A small-molecule ligand and the protein it binds are described below.
Small molecule (SMILES): Oc1cc(Cl)ccc1Oc1ccc(Cl)cc1Cl

Sequence of chain 1.B:
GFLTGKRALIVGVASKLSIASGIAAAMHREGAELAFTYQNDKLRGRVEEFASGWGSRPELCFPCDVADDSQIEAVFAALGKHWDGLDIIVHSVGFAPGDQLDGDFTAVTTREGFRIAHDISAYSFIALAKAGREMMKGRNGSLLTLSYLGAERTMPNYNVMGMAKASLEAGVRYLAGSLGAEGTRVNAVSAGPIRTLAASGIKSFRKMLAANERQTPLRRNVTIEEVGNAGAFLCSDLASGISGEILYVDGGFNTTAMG

Binding-site contacts:
Ligand atom C10 contacts residue PHE96 of chain 1.B at 4.0 Å (hydrophobic).
Ligand atom C12 contacts residue LEU102 of chain 1.B at 3.8 Å (hydrophobic).
Ligand atom CL16 contacts residue ALA199 of chain 1.B at 3.5 Å.
Ligand atom C10 contacts residue ALA199 of chain 1.B at 3.8 Å (hydrophobic).
Ligand atom C4 contacts residue ALA200 of chain 1.B at 3.8 Å (hydrophobic).
Ligand atom C12 contacts residue ILE203 of chain 1.B at 4.1 Å (hydrophobic).
Ligand atom C1 contacts residue TYR159 of chain 1.B at 3.4 Å (hydrophobic).
Ligand atom CL16 contacts residue NAD1 of chain 1.G at 3.4 Å.
Ligand atom O7 contacts residue ALA199 of chain 1.B at 4.1 Å.
Ligand atom C4 contacts residue NAD1 of chain 1.G at 3.5 Å.
Ligand atom CL14 contacts residue PRO194 of chain 1.B at 4.2 Å.
Ligand atom O17 contacts residue TYR159 of chain 1.B at 2.5 Å (h-bond).
Ligand atom C10 contacts residue GLY95 of chain 1.B at 3.5 Å.
Ligand atom C6 contacts residue TYR159 of chain 1.B at 3.5 Å (hydrophobic).
Ligand atom CL15 contacts residue LEU102 of chain 1.B at 3.8 Å.
Ligand atom O7 contacts residue NAD1 of chain 1.G at 3.0 Å (h-bond).
Ligand atom C5 contacts residue NAD1 of chain 1.G at 3.4 Å.
Ligand atom CL16 contacts residue GLY95 of chain 1.B at 3.4 Å.
Ligand atom CL14 contacts residue MET209 of chain 1.B at 4.0 Å.
Ligand atom C9 contacts residue GLY95 of chain 1.B at 4.0 Å.
Ligand atom C8 contacts residue ALA199 of chain 1.B at 3.8 Å (hydrophobic).
Ligand atom O17 contacts residue LYS166 of chain 1.B at 3.8 Å.
Ligand atom C3 contacts residue ILE203 of chain 1.B at 4.2 Å (hydrophobic).
Ligand atom CL14 contacts residue TYR149 of chain 1.B at 3.5 Å.
Ligand atom CL15 contacts residue PHE96 of chain 1.B at 3.9 Å.
Ligand atom C13 contacts residue ILE203 of chain 1.B at 3.8 Å (hydrophobic).
Ligand atom C6 contacts residue NAD1 of chain 1.G at 3.3 Å.
Ligand atom C3 contacts residue ALA200 of chain 1.B at 3.8 Å (hydrophobic).
Ligand atom C2 contacts residue NAD1 of chain 1.G at 3.3 Å.
Ligand atom C1 contacts residue TYR149 of chain 1.B at 3.8 Å (hydrophobic).
Ligand atom C1 contacts residue NAD1 of chain 1.G at 3.6 Å.
Ligand atom CL14 contacts residue PHE206 of chain 1.B at 3.8 Å.
Ligand atom C3 contacts residue PHE206 of chain 1.B at 4.0 Å (hydrophobic).
Ligand atom C9 contacts residue NAD1 of chain 1.G at 4.2 Å.
Ligand atom CL15 contacts residue ALA97 of chain 1.B at 3.3 Å.
Ligand atom C8 contacts residue NAD1 of chain 1.G at 3.8 Å.
Ligand atom O17 contacts residue NAD1 of chain 1.G at 2.4 Å (h-bond).
Ligand atom CL14 contacts residue NAD1 of chain 1.G at 3.5 Å.
Ligand atom C3 contacts residue NAD1 of chain 1.G at 3.1 Å.
Ligand atom C9 contacts residue ALA199 of chain 1.B at 3.4 Å (hydrophobic).